Sequence of chain 2.B:
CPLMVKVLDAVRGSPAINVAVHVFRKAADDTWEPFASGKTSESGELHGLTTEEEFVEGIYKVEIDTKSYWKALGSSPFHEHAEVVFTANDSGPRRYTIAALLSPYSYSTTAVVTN

A protein and the small-molecule ligand that binds it are described below.
Small molecule (SMILES): O=C(O)c1cc(-c2ccc(F)cc2F)ccc1O

Sequence of chain 1.A:
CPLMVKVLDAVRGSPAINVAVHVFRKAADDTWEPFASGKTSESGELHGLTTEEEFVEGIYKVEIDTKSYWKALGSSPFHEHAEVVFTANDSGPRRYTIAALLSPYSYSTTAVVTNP

Sequence of chain 1.B:
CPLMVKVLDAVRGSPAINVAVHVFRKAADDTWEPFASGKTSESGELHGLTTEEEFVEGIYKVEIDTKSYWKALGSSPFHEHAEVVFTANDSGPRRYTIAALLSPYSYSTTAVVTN

Binding-site contacts:
Ligand atom CAK contacts residue LEU110 of chain 2.B at 3.6 Å (hydrophobic).
Ligand atom CAF contacts residue LYS15 of chain 2.B at 3.6 Å.
Ligand atom CAJ contacts residue 1FL1 of chain 2.D at 0.8 Å.
Ligand atom OAB contacts residue SER117 of chain 1.B at 2.9 Å.
Ligand atom OAD contacts residue THR119 of chain 1.B at 3.2 Å (h-bond).
Ligand atom CAO contacts residue 1FL1 of chain 2.D at 1.1 Å.
Ligand atom OAD contacts residue SER117 of chain 1.B at 3.4 Å (h-bond).
Ligand atom OAB contacts residue 1FL1 of chain 2.D at 2.4 Å.
Ligand atom CAP contacts residue 1FL1 of chain 2.D at 0.9 Å.
Ligand atom OAD contacts residue ALA108 of chain 1.B at 3.1 Å (h-bond).
Ligand atom CAN contacts residue 1FL1 of chain 2.D at 1.0 Å.
Ligand atom OAB contacts residue THR118 of chain 1.B at 3.3 Å (h-bond).
Ligand atom FAT contacts residue LEU17 of chain 2.B at 3.2 Å.
Ligand atom CAM contacts residue 1FL1 of chain 2.D at 1.0 Å.
Ligand atom CAN contacts residue LEU17 of chain 2.B at 3.2 Å (hydrophobic).
Ligand atom FAE contacts residue LYS15 of chain 1.B at 3.0 Å.
Ligand atom FAT contacts residue THR119 of chain 1.B at 3.4 Å.
Ligand atom CAG contacts residue 1FL1 of chain 2.D at 1.0 Å.
Ligand atom CAK contacts residue 1FL1 of chain 2.D at 0.7 Å.
Ligand atom CAH contacts residue ALA108 of chain 2.B at 3.3 Å (hydrophobic).
Ligand atom CAQ contacts residue 1FL1 of chain 2.D at 1.0 Å.
Ligand atom CAR contacts residue LEU110 of chain 2.B at 3.6 Å (hydrophobic).
Ligand atom CAF contacts residue 1FL1 of chain 2.D at 1.1 Å.
Ligand atom OAD contacts residue THR118 of chain 1.B at 3.5 Å.
Ligand atom FAE contacts residue 1FL1 of chain 2.D at 1.2 Å.
Ligand atom FAT contacts residue 1FL1 of chain 2.D at 1.5 Å.
Ligand atom CAI contacts residue 1FL1 of chain 2.D at 1.0 Å.
Ligand atom CAM contacts residue LEU17 of chain 2.B at 3.5 Å (hydrophobic).
Ligand atom FAE contacts residue LYS15 of chain 2.B at 2.6 Å.
Ligand atom CAC contacts residue THR119 of chain 1.B at 3.7 Å.
Ligand atom CAO contacts residue LEU17 of chain 2.B at 3.7 Å (hydrophobic).
Ligand atom CAG contacts residue ALA108 of chain 2.B at 3.5 Å (hydrophobic).
Ligand atom CAH contacts residue 1FL1 of chain 2.D at 1.0 Å.
Ligand atom OAL contacts residue 1FL1 of chain 2.D at 0.6 Å (h-bond).
Ligand atom OAL contacts residue LEU110 of chain 2.B at 3.5 Å.
Ligand atom OAD contacts residue 1FL1 of chain 2.D at 2.3 Å.
Ligand atom CAR contacts residue 1FL1 of chain 2.D at 0.8 Å.
Ligand atom CAC contacts residue 1FL1 of chain 2.D at 1.6 Å.
Ligand atom CAC contacts residue SER117 of chain 1.B at 3.6 Å.
Ligand atom FAT contacts residue ALA108 of chain 1.B at 3.0 Å.